This small molecule binds to this protein.
Small molecule (SMILES): Nc1nc(O)c2nc(CNc3ccc(C(=O)O)cc3)cnc2n1

Binding-site contacts:
Ligand atom N9 contacts residue ASN118 of chain 1.B at 3.2 Å (h-bond).
Ligand atom N8 contacts residue ASP99 of chain 1.B at 3.3 Å (salt-bridge).
Ligand atom C10 contacts residue ARG258 of chain 1.B at 3.8 Å.
Ligand atom N14 contacts residue LYS224 of chain 1.B at 3.7 Å.
Ligand atom C7 contacts residue ARG258 of chain 1.B at 3.5 Å.
Ligand atom O1 contacts residue LYS224 of chain 1.B at 2.7 Å (salt-bridge).
Ligand atom N14 contacts residue PHE193 of chain 1.B at 3.0 Å.
Ligand atom C16 contacts residue LYS224 of chain 1.B at 3.5 Å.
Ligand atom C20 contacts residue LYS224 of chain 1.B at 3.7 Å.
Ligand atom N8 contacts residue ARG258 of chain 1.B at 3.1 Å (salt-bridge).
Ligand atom O23 contacts residue SER225 of chain 1.B at 3.0 Å (h-bond).
Ligand atom O1 contacts residue GLY220 of chain 1.B at 3.5 Å (h-bond).
Ligand atom C17 contacts residue GLY192 of chain 1.B at 3.8 Å.
Ligand atom C7 contacts residue ASN118 of chain 1.B at 3.5 Å.
Ligand atom C3 contacts residue ARG258 of chain 1.B at 3.5 Å.
Ligand atom O1 contacts residue PHE193 of chain 1.B at 3.3 Å.
Ligand atom O23 contacts residue LYS224 of chain 1.B at 3.7 Å.
Ligand atom O22 contacts residue GLY192 of chain 1.B at 3.7 Å.
Ligand atom N6 contacts residue LYS224 of chain 1.B at 3.2 Å (salt-bridge).
Ligand atom N11 contacts residue ARG258 of chain 1.B at 3.7 Å.
Ligand atom C18 contacts residue LYS224 of chain 1.B at 3.5 Å.
Ligand atom N9 contacts residue ARG258 of chain 1.B at 3.3 Å (salt-bridge).
Ligand atom C7 contacts residue ASP188 of chain 1.B at 3.1 Å.
Ligand atom C15 contacts residue LYS224 of chain 1.B at 3.6 Å.
Ligand atom N11 contacts residue ASP188 of chain 1.B at 2.8 Å (salt-bridge).
Ligand atom C2 contacts residue PHE193 of chain 1.B at 3.8 Å (hydrophobic).
Ligand atom N11 contacts residue LEU218 of chain 1.B at 3.7 Å.
Ligand atom C12 contacts residue ARG258 of chain 1.B at 3.5 Å.
Ligand atom C2 contacts residue LYS224 of chain 1.B at 3.7 Å.
Ligand atom C15 contacts residue PHE193 of chain 1.B at 3.8 Å (hydrophobic).
Ligand atom N4 contacts residue ASP188 of chain 1.B at 2.7 Å (salt-bridge).
Ligand atom O22 contacts residue SER225 of chain 1.B at 2.5 Å (h-bond).
Ligand atom C17 contacts residue LYS224 of chain 1.B at 3.8 Å.
Ligand atom N11 contacts residue ASN118 of chain 1.B at 2.9 Å (h-bond).
Ligand atom C19 contacts residue GLY192 of chain 1.B at 3.2 Å.
Ligand atom C10 contacts residue PHE193 of chain 1.B at 3.7 Å (hydrophobic).
Ligand atom N6 contacts residue PHE193 of chain 1.B at 3.3 Å.
Ligand atom C17 contacts residue PHE193 of chain 1.B at 3.6 Å (hydrophobic).
Ligand atom C21 contacts residue SER225 of chain 1.B at 3.2 Å.
Ligand atom C5 contacts residue ARG258 of chain 1.B at 3.2 Å.

Sequence of chain 1.B:
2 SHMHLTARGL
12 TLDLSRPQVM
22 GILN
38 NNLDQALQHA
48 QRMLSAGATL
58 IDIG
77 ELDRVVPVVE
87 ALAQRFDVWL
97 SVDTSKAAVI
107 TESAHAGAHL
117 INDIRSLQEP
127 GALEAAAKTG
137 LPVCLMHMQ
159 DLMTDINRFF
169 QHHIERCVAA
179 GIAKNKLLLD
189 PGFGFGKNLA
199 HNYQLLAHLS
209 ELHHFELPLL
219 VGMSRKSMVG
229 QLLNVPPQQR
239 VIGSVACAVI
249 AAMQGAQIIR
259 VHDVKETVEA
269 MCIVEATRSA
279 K